A protein and the small-molecule ligand that binds it are described below.
Small molecule (SMILES): Cc1cc(CCCOc2c(C)cc(-n3nnc(C)n3)cc2C)on1

Sequence of chain 53.A:
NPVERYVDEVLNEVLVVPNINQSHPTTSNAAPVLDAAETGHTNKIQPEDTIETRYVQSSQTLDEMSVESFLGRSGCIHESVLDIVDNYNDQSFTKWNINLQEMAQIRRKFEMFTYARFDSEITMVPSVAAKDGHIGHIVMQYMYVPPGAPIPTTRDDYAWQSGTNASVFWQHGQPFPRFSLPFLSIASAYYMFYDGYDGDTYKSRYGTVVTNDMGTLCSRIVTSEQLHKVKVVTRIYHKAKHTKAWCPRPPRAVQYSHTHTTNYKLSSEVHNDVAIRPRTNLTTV

Binding-site contacts:
Ligand atom CM4 contacts residue TYR142 of chain 53.A at 3.9 Å (hydrophobic).
Ligand atom C4A contacts residue TYR144 of chain 53.A at 3.5 Å (hydrophobic).
Ligand atom C4 contacts residue TYR190 of chain 53.A at 3.8 Å (hydrophobic).
Ligand atom N1A contacts residue PHE179 of chain 53.A at 3.2 Å.
Ligand atom C1C contacts residue MET214 of chain 53.A at 3.4 Å (hydrophobic).
Ligand atom N1A contacts residue MET124 of chain 53.A at 3.9 Å.
Ligand atom C5B contacts residue LEU181 of chain 53.A at 3.6 Å (hydrophobic).
Ligand atom N2A contacts residue TYR144 of chain 53.A at 4.0 Å.
Ligand atom C5 contacts residue MET214 of chain 53.A at 3.7 Å (hydrophobic).
Ligand atom N5A contacts residue LEU217 of chain 53.A at 3.7 Å.
Ligand atom C4A contacts residue PHE179 of chain 53.A at 3.5 Å (hydrophobic).
Ligand atom CM2 contacts residue ILE122 of chain 53.A at 3.9 Å (hydrophobic).
Ligand atom CM6 contacts residue TYR144 of chain 53.A at 3.7 Å (hydrophobic).
Ligand atom C1B contacts residue LEU181 of chain 53.A at 3.9 Å (hydrophobic).
Ligand atom N2 contacts residue MET214 of chain 53.A at 3.7 Å.
Ligand atom C5 contacts residue LEU100 of chain 53.A at 4.0 Å (hydrophobic).
Ligand atom C3C contacts residue LEU181 of chain 53.A at 4.0 Å (hydrophobic).
Ligand atom N2A contacts residue PHE179 of chain 53.A at 3.3 Å.
Ligand atom N1A contacts residue LEU217 of chain 53.A at 3.4 Å.
Ligand atom C5B contacts residue TYR144 of chain 53.A at 3.7 Å (hydrophobic).
Ligand atom CM3 contacts residue TYR190 of chain 53.A at 3.8 Å (hydrophobic).
Ligand atom O1B contacts residue ILE98 of chain 53.A at 3.1 Å.
Ligand atom C4 contacts residue LEU100 of chain 53.A at 3.8 Å (hydrophobic).
Ligand atom C1B contacts residue ILE98 of chain 53.A at 3.6 Å (hydrophobic).
Ligand atom N3A contacts residue PHE179 of chain 53.A at 3.6 Å.
Ligand atom CM6 contacts residue LEU181 of chain 53.A at 3.8 Å (hydrophobic).
Ligand atom CM4 contacts residue TYR144 of chain 53.A at 3.8 Å (hydrophobic).
Ligand atom O1 contacts residue MET214 of chain 53.A at 3.2 Å.
Ligand atom N2 contacts residue LEU100 of chain 53.A at 3.8 Å.
Ligand atom C4 contacts residue MET214 of chain 53.A at 4.0 Å (hydrophobic).
Ligand atom N3A contacts residue TYR144 of chain 53.A at 3.2 Å.
Ligand atom CM4 contacts residue ALA166 of chain 53.A at 3.1 Å (hydrophobic).
Ligand atom C6B contacts residue ILE98 of chain 53.A at 3.8 Å (hydrophobic).
Ligand atom CM4 contacts residue VAL168 of chain 53.A at 3.9 Å (hydrophobic).
Ligand atom C6B contacts residue LEU181 of chain 53.A at 3.5 Å (hydrophobic).
Ligand atom O1 contacts residue LEU100 of chain 53.A at 3.8 Å.
Ligand atom C3 contacts residue LEU100 of chain 53.A at 3.7 Å (hydrophobic).
Ligand atom N5A contacts residue PHE179 of chain 53.A at 3.2 Å.
Ligand atom CM6 contacts residue LEU184 of chain 53.A at 3.6 Å (hydrophobic).
Ligand atom CM2 contacts residue ILE77 of chain 53.A at 3.9 Å (hydrophobic).